Binding-site contacts:
Ligand atom O01 contacts residue GOL1 of chain 2.F at 3.6 Å.
Ligand atom C07 contacts residue ASN142 of chain 2.A at 3.6 Å.
Ligand atom C28 contacts residue ALA46 of chain 2.A at 3.6 Å (hydrophobic).
Ligand atom C08 contacts residue ASN142 of chain 2.A at 3.5 Å.
Ligand atom C09 contacts residue LEU141 of chain 2.A at 3.6 Å (hydrophobic).
Ligand atom C28 contacts residue CYS44 of chain 2.A at 3.1 Å (hydrophobic).
Ligand atom C17 contacts residue ARG188 of chain 2.A at 3.5 Å.
Ligand atom N11 contacts residue GLU166 of chain 2.A at 3.7 Å.
Ligand atom C18 contacts residue MET49 of chain 2.A at 3.4 Å (hydrophobic).
Ligand atom C09 contacts residue GLU166 of chain 2.A at 3.3 Å.
Ligand atom C16 contacts residue GOL1 of chain 2.C at 3.6 Å.
Ligand atom C06 contacts residue GOL1 of chain 2.F at 3.4 Å.
Ligand atom C18 contacts residue ARG188 of chain 2.A at 3.5 Å.
Ligand atom C08 contacts residue GLU166 of chain 2.A at 3.6 Å.
Ligand atom C28 contacts residue THR45 of chain 2.A at 3.6 Å.
Ligand atom N11 contacts residue HIS163 of chain 2.A at 2.9 Å (h-bond).
Ligand atom C09 contacts residue PHE140 of chain 2.A at 3.3 Å (hydrophobic).
Ligand atom O01 contacts residue GLU166 of chain 2.A at 2.9 Å (salt-bridge).
Ligand atom C19 contacts residue MET49 of chain 2.A at 3.5 Å (hydrophobic).
Ligand atom C08 contacts residue PEG1 of chain 2.B at 3.4 Å.
Ligand atom C17 contacts residue GLN189 of chain 2.A at 3.7 Å.
Ligand atom N12 contacts residue HIS163 of chain 2.A at 3.3 Å (h-bond).
Ligand atom C16 contacts residue GLN189 of chain 2.A at 3.7 Å.
Ligand atom CL20 contacts residue ASP187 of chain 2.A at 3.5 Å.
Ligand atom N13 contacts residue GOL1 of chain 2.F at 3.7 Å.
Ligand atom N12 contacts residue GLU166 of chain 2.A at 3.6 Å.
Ligand atom C17 contacts residue GOL1 of chain 2.C at 3.6 Å.
Ligand atom CL20 contacts residue HIS41 of chain 2.A at 3.6 Å.
Ligand atom C29 contacts residue CYS44 of chain 2.A at 3.7 Å (hydrophobic).
Ligand atom C10 contacts residue GLU166 of chain 2.A at 3.6 Å.
Ligand atom C29 contacts residue ALA46 of chain 2.A at 3.6 Å (hydrophobic).
Ligand atom C08 contacts residue PHE140 of chain 2.A at 3.6 Å (hydrophobic).
Ligand atom N12 contacts residue CYS145 of chain 2.A at 3.4 Å (h-bond).
Ligand atom C03 contacts residue CYS145 of chain 2.A at 3.7 Å (hydrophobic).
Ligand atom C23 contacts residue GOL1 of chain 2.F at 3.7 Å.
Ligand atom C29 contacts residue THR25 of chain 2.A at 3.5 Å.
Ligand atom C14 contacts residue GOL1 of chain 2.F at 3.4 Å.
Ligand atom O01 contacts residue MET165 of chain 2.A at 3.5 Å.
Ligand atom C08 contacts residue LEU141 of chain 2.A at 3.6 Å (hydrophobic).
Ligand atom C27 contacts residue MET49 of chain 2.A at 3.6 Å (hydrophobic).

Sequence of chain 1.A:
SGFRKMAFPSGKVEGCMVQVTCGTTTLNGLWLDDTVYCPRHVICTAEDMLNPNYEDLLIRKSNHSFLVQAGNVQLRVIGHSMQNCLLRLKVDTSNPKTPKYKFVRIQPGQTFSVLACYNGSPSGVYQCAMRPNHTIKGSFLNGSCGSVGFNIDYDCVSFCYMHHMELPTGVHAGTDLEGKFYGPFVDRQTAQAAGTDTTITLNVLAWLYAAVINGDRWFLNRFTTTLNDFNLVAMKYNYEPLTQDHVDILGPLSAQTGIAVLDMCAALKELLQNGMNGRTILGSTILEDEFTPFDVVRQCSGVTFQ

A small-molecule ligand and the protein it binds are described below.
Small molecule (SMILES): O=C(Cn1nnc2ccccc21)N(Cc1cccc(Cl)c1)c1ccc(-c2ccc[nH]c2=O)cc1

Sequence of chain 2.A:
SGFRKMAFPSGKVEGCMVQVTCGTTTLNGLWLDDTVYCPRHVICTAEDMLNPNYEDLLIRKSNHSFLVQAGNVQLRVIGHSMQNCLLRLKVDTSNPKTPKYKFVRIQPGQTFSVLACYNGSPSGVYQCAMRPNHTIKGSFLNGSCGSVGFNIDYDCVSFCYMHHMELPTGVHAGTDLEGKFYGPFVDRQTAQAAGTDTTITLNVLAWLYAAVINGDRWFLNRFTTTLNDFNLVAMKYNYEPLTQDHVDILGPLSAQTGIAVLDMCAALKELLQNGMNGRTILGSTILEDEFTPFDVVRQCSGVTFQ